Sequence of chain 1.A:
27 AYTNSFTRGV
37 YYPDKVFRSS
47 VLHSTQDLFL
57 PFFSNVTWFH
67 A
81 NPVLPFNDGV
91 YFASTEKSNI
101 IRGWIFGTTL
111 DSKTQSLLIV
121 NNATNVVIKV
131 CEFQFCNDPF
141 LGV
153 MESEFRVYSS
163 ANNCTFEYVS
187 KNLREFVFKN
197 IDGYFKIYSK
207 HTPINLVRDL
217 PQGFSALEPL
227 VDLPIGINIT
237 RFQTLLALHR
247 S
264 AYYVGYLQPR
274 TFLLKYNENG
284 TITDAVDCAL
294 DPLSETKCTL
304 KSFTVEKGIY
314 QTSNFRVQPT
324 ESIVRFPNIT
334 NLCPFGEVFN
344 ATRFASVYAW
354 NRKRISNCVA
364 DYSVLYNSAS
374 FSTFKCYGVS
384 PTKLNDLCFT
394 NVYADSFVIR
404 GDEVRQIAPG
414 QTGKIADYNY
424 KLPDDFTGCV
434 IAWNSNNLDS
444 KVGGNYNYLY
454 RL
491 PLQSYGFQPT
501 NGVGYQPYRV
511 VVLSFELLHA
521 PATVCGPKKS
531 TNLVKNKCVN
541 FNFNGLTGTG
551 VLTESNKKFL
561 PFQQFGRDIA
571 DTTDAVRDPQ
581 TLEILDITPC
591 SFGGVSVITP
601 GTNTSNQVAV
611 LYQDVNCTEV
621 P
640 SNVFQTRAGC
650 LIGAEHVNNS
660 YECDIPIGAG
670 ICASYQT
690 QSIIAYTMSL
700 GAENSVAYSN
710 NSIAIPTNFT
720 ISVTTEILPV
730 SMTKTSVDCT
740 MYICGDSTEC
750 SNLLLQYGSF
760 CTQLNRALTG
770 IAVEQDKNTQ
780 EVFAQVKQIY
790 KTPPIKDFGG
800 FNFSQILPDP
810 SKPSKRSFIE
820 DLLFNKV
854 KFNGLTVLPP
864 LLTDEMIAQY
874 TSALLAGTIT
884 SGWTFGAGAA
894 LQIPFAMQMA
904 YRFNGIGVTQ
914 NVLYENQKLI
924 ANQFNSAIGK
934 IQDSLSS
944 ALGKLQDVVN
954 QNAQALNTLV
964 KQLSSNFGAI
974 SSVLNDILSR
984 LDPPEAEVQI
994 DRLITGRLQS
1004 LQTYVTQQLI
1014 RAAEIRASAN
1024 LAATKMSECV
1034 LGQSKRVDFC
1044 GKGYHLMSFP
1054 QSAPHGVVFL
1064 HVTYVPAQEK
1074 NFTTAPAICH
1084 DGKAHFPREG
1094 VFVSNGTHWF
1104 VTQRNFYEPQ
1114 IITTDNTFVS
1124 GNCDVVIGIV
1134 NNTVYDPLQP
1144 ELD

A protein and the small-molecule ligand that binds it are described below.
Small molecule (SMILES): CC(=O)N[C@H]1[C@H](O[C@H]2[C@H](O)[C@@H](NC(C)=O)CO[C@@H]2CO)O[C@H](CO)[C@@H](O)[C@@H]1O

Binding-site contacts:
Ligand atom C1 contacts residue ASN1134 of chain 1.A at 1.4 Å.
Ligand atom N2 contacts residue ASN1134 of chain 1.A at 2.9 Å (h-bond).
Ligand atom C7 contacts residue ASN1134 of chain 1.A at 3.6 Å.
Ligand atom C3 contacts residue ASN1134 of chain 1.A at 3.8 Å.
Ligand atom C4 contacts residue ASN1134 of chain 1.A at 4.2 Å.
Ligand atom O7 contacts residue ASN1134 of chain 1.A at 3.8 Å.
Ligand atom C2 contacts residue ASN1134 of chain 1.A at 2.4 Å.
Ligand atom C5 contacts residue ASN1134 of chain 1.A at 3.6 Å.
Ligand atom O5 contacts residue ASN1134 of chain 1.A at 2.3 Å (h-bond).